Sequence of chain 1.A:
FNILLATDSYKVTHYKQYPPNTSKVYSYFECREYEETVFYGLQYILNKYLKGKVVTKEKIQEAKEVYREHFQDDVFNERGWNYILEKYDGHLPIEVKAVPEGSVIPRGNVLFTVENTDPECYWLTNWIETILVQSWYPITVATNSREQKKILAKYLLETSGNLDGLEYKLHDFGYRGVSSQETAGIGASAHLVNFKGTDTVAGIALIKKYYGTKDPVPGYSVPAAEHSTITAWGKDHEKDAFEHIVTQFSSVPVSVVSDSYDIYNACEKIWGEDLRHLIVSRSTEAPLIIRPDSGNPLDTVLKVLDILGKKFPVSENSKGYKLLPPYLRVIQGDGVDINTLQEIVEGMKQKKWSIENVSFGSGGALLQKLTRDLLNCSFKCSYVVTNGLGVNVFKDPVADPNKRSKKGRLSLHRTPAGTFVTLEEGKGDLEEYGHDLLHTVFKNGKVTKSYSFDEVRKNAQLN

Binding-site contacts:
Ligand atom CAF contacts residue ARG349 of chain 1.B at 3.6 Å.
Ligand atom CAQ contacts residue VAL242 of chain 1.B at 3.4 Å (hydrophobic).
Ligand atom CAD contacts residue ARG311 of chain 1.B at 3.2 Å.
Ligand atom NAV contacts residue ARG196 of chain 1.B at 3.5 Å (salt-bridge).
Ligand atom OAA contacts residue VAL242 of chain 1.B at 3.7 Å.
Ligand atom CAS contacts residue ILE309 of chain 1.B at 3.8 Å (hydrophobic).
Ligand atom CAG contacts residue GLU376 of chain 1.B at 3.3 Å.
Ligand atom CAN contacts residue VAL242 of chain 1.B at 3.7 Å (hydrophobic).
Ligand atom CAK contacts residue SER379 of chain 1.B at 3.4 Å.
Ligand atom CAI contacts residue TYR18 of chain 1.A at 3.0 Å (hydrophobic).
Ligand atom NAV contacts residue TYR18 of chain 1.A at 3.1 Å.
Ligand atom CAE contacts residue ARG349 of chain 1.B at 3.3 Å.
Ligand atom CAH contacts residue ARG311 of chain 1.B at 3.4 Å.
Ligand atom CAJ contacts residue PHE193 of chain 1.B at 3.3 Å (hydrophobic).
Ligand atom CAF contacts residue ASN377 of chain 1.B at 3.8 Å.
Ligand atom CAX contacts residue ALA244 of chain 1.B at 3.5 Å (hydrophobic).
Ligand atom NAW contacts residue PHE193 of chain 1.B at 3.3 Å.
Ligand atom CAR contacts residue VAL242 of chain 1.B at 3.2 Å (hydrophobic).
Ligand atom CAC contacts residue ASP219 of chain 1.B at 3.6 Å.
Ligand atom CAC contacts residue PHE193 of chain 1.B at 3.5 Å (hydrophobic).
Ligand atom CAH contacts residue PHE193 of chain 1.B at 3.8 Å (hydrophobic).
Ligand atom CAJ contacts residue ARG311 of chain 1.B at 2.9 Å.
Ligand atom CAG contacts residue ARG349 of chain 1.B at 3.4 Å.
Ligand atom CAE contacts residue GLU376 of chain 1.B at 3.1 Å.
Ligand atom CAM contacts residue TYR18 of chain 1.A at 3.2 Å (hydrophobic).
Ligand atom CAH contacts residue TYR18 of chain 1.A at 3.4 Å (hydrophobic).
Ligand atom CAZ contacts residue TYR18 of chain 1.A at 3.4 Å (hydrophobic).
Ligand atom CAZ contacts residue ARG311 of chain 1.B at 3.5 Å.
Ligand atom CAM contacts residue ASP219 of chain 1.B at 3.3 Å.
Ligand atom CAZ contacts residue PHE193 of chain 1.B at 3.5 Å (hydrophobic).
Ligand atom CAP contacts residue SER275 of chain 1.B at 3.3 Å.
Ligand atom CAX contacts residue PHE193 of chain 1.B at 3.7 Å (hydrophobic).
Ligand atom CAH contacts residue ARG196 of chain 1.B at 3.2 Å.
Ligand atom OAA contacts residue ASP219 of chain 1.B at 3.7 Å.
Ligand atom CAF contacts residue SER379 of chain 1.B at 3.1 Å.
Ligand atom OAA contacts residue ALA244 of chain 1.B at 3.2 Å.
Ligand atom CAD contacts residue PHE193 of chain 1.B at 3.1 Å (hydrophobic).
Ligand atom CAO contacts residue HIS191 of chain 1.B at 3.5 Å.
Ligand atom CAE contacts residue ASN377 of chain 1.B at 3.4 Å.
Ligand atom CAI contacts residue ARG196 of chain 1.B at 2.5 Å.

Sequence of chain 1.B:
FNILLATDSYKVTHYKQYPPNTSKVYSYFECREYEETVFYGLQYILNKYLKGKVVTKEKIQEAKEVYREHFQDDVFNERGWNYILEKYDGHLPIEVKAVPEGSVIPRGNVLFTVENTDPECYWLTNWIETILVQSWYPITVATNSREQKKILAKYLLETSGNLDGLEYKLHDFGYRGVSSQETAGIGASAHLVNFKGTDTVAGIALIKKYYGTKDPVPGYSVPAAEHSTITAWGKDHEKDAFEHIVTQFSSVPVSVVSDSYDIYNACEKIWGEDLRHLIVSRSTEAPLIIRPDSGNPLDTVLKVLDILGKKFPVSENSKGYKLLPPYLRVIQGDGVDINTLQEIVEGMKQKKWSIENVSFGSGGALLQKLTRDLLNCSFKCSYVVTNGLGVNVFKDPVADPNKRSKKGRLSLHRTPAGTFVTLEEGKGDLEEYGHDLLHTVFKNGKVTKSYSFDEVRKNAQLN

The small molecule below binds the protein below.
Small molecule (SMILES): O=C(/C=C/c1cccnc1)NCCCCC1CCN(C(=O)c2ccccc2)CC1